Sequence of chain 1.A:
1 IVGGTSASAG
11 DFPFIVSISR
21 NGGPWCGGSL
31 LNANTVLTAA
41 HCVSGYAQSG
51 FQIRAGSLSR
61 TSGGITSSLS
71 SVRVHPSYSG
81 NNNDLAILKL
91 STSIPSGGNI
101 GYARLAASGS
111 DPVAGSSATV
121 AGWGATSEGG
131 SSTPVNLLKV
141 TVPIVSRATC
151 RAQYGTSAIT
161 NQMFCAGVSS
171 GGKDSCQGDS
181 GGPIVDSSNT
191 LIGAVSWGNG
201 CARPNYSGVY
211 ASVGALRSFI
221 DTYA

This protein binds this small molecule.
Small molecule (SMILES): C[C@H](NC(=O)CN)C(=O)N[C@H](C=O)CCCNC(N)=[NH2+]

Binding-site contacts:
Ligand atom CA contacts residue SER196 of chain 1.A at 3.9 Å.
Ligand atom NH1 contacts residue GLY198 of chain 1.A at 3.7 Å.
Ligand atom C contacts residue SER180 of chain 1.A at 1.5 Å.
Ligand atom NE contacts residue SER175 of chain 1.A at 3.7 Å.
Ligand atom CZ contacts residue SER175 of chain 1.A at 3.3 Å.
Ligand atom NH1 contacts residue GLY200 of chain 1.A at 2.9 Å (h-bond).
Ligand atom NH2 contacts residue SER175 of chain 1.A at 2.8 Å (h-bond).
Ligand atom CA contacts residue SER196 of chain 1.A at 3.8 Å.
Ligand atom NH2 contacts residue ASP174 of chain 1.A at 2.8 Å (salt-bridge).
Ligand atom C contacts residue GLY198 of chain 1.A at 3.6 Å.
Ligand atom O contacts residue GLN177 of chain 1.A at 3.6 Å.
Ligand atom N contacts residue SER180 of chain 1.A at 2.9 Å (h-bond).
Ligand atom O contacts residue ASP179 of chain 1.A at 3.5 Å (salt-bridge).
Ligand atom NH2 contacts residue GLY208 of chain 1.A at 3.7 Å.
Ligand atom CZ contacts residue GLY200 of chain 1.A at 3.6 Å.
Ligand atom O contacts residue GLY178 of chain 1.A at 2.8 Å (h-bond).
Ligand atom NH1 contacts residue ASP174 of chain 1.A at 2.8 Å (salt-bridge).
Ligand atom NH1 contacts residue SER175 of chain 1.A at 3.8 Å.
Ligand atom O contacts residue SER180 of chain 1.A at 2.4 Å (h-bond).
Ligand atom O contacts residue GLN177 of chain 1.A at 2.8 Å (h-bond).
Ligand atom NE contacts residue GLY200 of chain 1.A at 3.6 Å.
Ligand atom O contacts residue GLN177 of chain 1.A at 3.9 Å.
Ligand atom CA contacts residue GLN177 of chain 1.A at 3.7 Å.
Ligand atom CB contacts residue HIS41 of chain 1.A at 3.6 Å.
Ligand atom C contacts residue GLN177 of chain 1.A at 3.6 Å.
Ligand atom O contacts residue CYS176 of chain 1.A at 3.7 Å.
Ligand atom C contacts residue HIS41 of chain 1.A at 3.8 Å.
Ligand atom NE contacts residue TRP197 of chain 1.A at 3.8 Å.
Ligand atom O contacts residue TRP197 of chain 1.A at 3.5 Å.
Ligand atom CA contacts residue SER180 of chain 1.A at 2.4 Å.
Ligand atom CB contacts residue SER180 of chain 1.A at 2.9 Å.
Ligand atom NE contacts residue GLY198 of chain 1.A at 3.7 Å.
Ligand atom CZ contacts residue ASP174 of chain 1.A at 3.5 Å.
Ligand atom N contacts residue HIS41 of chain 1.A at 3.5 Å (h-bond).
Ligand atom N contacts residue SER196 of chain 1.A at 3.0 Å (h-bond).
Ligand atom CB contacts residue SER196 of chain 1.A at 3.8 Å.
Ligand atom CG contacts residue GLN177 of chain 1.A at 3.5 Å.
Ligand atom O contacts residue GLY198 of chain 1.A at 3.1 Å (h-bond).
Ligand atom CA contacts residue GLY198 of chain 1.A at 3.3 Å.
Ligand atom CB contacts residue CYS176 of chain 1.A at 3.6 Å (hydrophobic).